Sequence of chain 1.B:
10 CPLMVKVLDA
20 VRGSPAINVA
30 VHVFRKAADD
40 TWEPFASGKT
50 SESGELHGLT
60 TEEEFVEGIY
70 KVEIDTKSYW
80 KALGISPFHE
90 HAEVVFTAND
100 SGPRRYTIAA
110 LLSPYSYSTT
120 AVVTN

Binding-site contacts:
Ligand atom CAA contacts residue ALA108 of chain 2.B at 3.7 Å (hydrophobic).
Ligand atom C5 contacts residue LEU110 of chain 1.B at 3.8 Å (hydrophobic).
Ligand atom C12 contacts residue 43F1 of chain 2.D at 1.1 Å.
Ligand atom C4 contacts residue LEU110 of chain 1.B at 3.5 Å (hydrophobic).
Ligand atom O7 contacts residue ALA108 of chain 2.B at 3.6 Å.
Ligand atom C5 contacts residue 43F1 of chain 2.D at 0.8 Å.
Ligand atom C11 contacts residue LYS15 of chain 2.B at 3.6 Å.
Ligand atom C13 contacts residue LEU17 of chain 2.B at 3.1 Å (hydrophobic).
Ligand atom CAA contacts residue THR119 of chain 2.B at 3.7 Å.
Ligand atom O18 contacts residue 43F1 of chain 2.D at 0.8 Å.
Ligand atom CL2 contacts residue 43F1 of chain 2.D at 2.0 Å.
Ligand atom CAA contacts residue LEU110 of chain 2.B at 3.7 Å (hydrophobic).
Ligand atom CL1 contacts residue ALA108 of chain 1.B at 3.7 Å.
Ligand atom CL2 contacts residue LYS15 of chain 2.B at 3.5 Å.
Ligand atom C12 contacts residue ALA108 of chain 1.B at 3.7 Å (hydrophobic).
Ligand atom CAA contacts residue 43F1 of chain 2.D at 1.3 Å.
Ligand atom C10 contacts residue LYS15 of chain 2.B at 3.4 Å.
Ligand atom CL1 contacts residue THR119 of chain 1.B at 2.9 Å.
Ligand atom C12 contacts residue LEU17 of chain 2.B at 3.0 Å (hydrophobic).
Ligand atom C2 contacts residue 43F1 of chain 2.D at 1.4 Å.
Ligand atom C14 contacts residue SER117 of chain 1.B at 2.6 Å.
Ligand atom C14 contacts residue 43F1 of chain 2.D at 1.4 Å.
Ligand atom C14 contacts residue LEU110 of chain 1.B at 3.1 Å (hydrophobic).
Ligand atom C11 contacts residue 43F1 of chain 2.D at 0.8 Å.
Ligand atom CL1 contacts residue 43F1 of chain 2.D at 1.3 Å.
Ligand atom C13 contacts residue ALA108 of chain 1.B at 3.9 Å (hydrophobic).
Ligand atom O7 contacts residue 43F1 of chain 2.D at 1.0 Å.
Ligand atom C13 contacts residue 43F1 of chain 2.D at 1.0 Å.
Ligand atom CL1 contacts residue THR118 of chain 1.B at 3.2 Å.
Ligand atom C4 contacts residue 43F1 of chain 2.D at 1.2 Å.
Ligand atom C3 contacts residue 43F1 of chain 2.D at 0.6 Å.
Ligand atom C10 contacts residue 43F1 of chain 2.D at 1.1 Å.
Ligand atom CL1 contacts residue SER117 of chain 1.B at 3.1 Å.
Ligand atom CAA contacts residue SER117 of chain 2.B at 3.6 Å.
Ligand atom CL3 contacts residue 43F1 of chain 2.D at 0.8 Å.
Ligand atom C6 contacts residue 43F1 of chain 2.D at 1.6 Å.
Ligand atom C8 contacts residue 43F1 of chain 2.D at 0.7 Å.
Ligand atom C1 contacts residue 43F1 of chain 2.D at 1.1 Å.
Ligand atom O18 contacts residue ALA108 of chain 2.B at 3.5 Å.
Ligand atom C9 contacts residue 43F1 of chain 2.D at 1.1 Å.

The small molecule below binds the protein below.
Small molecule (SMILES): COc1cc(CCl)ccc1Oc1ccc(Cl)cc1Cl

Sequence of chain 2.B:
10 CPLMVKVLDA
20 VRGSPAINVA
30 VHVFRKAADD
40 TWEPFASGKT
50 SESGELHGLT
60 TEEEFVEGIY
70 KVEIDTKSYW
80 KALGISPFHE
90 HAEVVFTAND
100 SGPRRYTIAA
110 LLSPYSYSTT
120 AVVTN